This small molecule binds to this protein.
Small molecule (SMILES): O=C(CCC(=O)N1CCC[C@H]1C(=O)O)[C@@H]1CCCN1

Binding-site contacts:
Ligand atom CAF contacts residue TYR379 of chain 1.A at 3.5 Å (hydrophobic).
Ligand atom CA contacts residue ZN1 of chain 1.D at 3.2 Å.
Ligand atom C contacts residue TYR384 of chain 1.A at 3.6 Å (hydrophobic).
Ligand atom CAN contacts residue GLY269 of chain 1.A at 3.6 Å.
Ligand atom OAC contacts residue GLY269 of chain 1.A at 2.9 Å (h-bond).
Ligand atom OAA contacts residue LYS566 of chain 1.A at 3.7 Å.
Ligand atom OAD contacts residue GLY269 of chain 1.A at 3.2 Å (h-bond).
Ligand atom CG contacts residue N0Y1 of chain 1.E at 3.6 Å.
Ligand atom CD contacts residue TYR384 of chain 1.A at 3.6 Å (hydrophobic).
Ligand atom CAH contacts residue GLY270 of chain 1.A at 3.2 Å.
Ligand atom CG contacts residue TYR268 of chain 1.A at 3.5 Å (hydrophobic).
Ligand atom O contacts residue ZN1 of chain 1.D at 1.3 Å.
Ligand atom N contacts residue GLN137 of chain 1.A at 3.6 Å.
Ligand atom OAA contacts residue ARG564 of chain 1.A at 2.6 Å (salt-bridge).
Ligand atom O contacts residue TYR384 of chain 1.A at 3.4 Å.
Ligand atom OAC contacts residue GLY270 of chain 1.A at 3.5 Å (h-bond).
Ligand atom CAH contacts residue GLU297 of chain 1.A at 3.4 Å.
Ligand atom CA contacts residue GLU272 of chain 1.A at 3.3 Å.
Ligand atom O contacts residue HIS300 of chain 1.A at 3.1 Å (h-bond).
Ligand atom O contacts residue HIS296 of chain 1.A at 2.4 Å (h-bond).
Ligand atom CD contacts residue N0Y1 of chain 1.E at 3.1 Å.
Ligand atom C contacts residue GLU297 of chain 1.A at 3.6 Å.
Ligand atom CD contacts residue TYR379 of chain 1.A at 3.7 Å (hydrophobic).
Ligand atom OAD contacts residue LYS566 of chain 1.A at 3.3 Å.
Ligand atom CG contacts residue TYR379 of chain 1.A at 3.2 Å (hydrophobic).
Ligand atom CAL contacts residue TYR379 of chain 1.A at 3.0 Å (hydrophobic).
Ligand atom CA contacts residue TYR384 of chain 1.A at 3.6 Å (hydrophobic).
Ligand atom C contacts residue GLU272 of chain 1.A at 3.8 Å.
Ligand atom O contacts residue GLU319 of chain 1.A at 2.8 Å (salt-bridge).
Ligand atom CAH contacts residue ZN1 of chain 1.D at 3.7 Å.
Ligand atom CAL contacts residue TYR384 of chain 1.A at 3.4 Å (hydrophobic).
Ligand atom N contacts residue GLU272 of chain 1.A at 3.7 Å.
Ligand atom C contacts residue ZN1 of chain 1.D at 2.5 Å.
Ligand atom NAS contacts residue TYR379 of chain 1.A at 3.4 Å (h-bond).
Ligand atom N contacts residue GLU319 of chain 1.A at 3.2 Å (salt-bridge).
Ligand atom OAD contacts residue ARG564 of chain 1.A at 3.1 Å (salt-bridge).
Ligand atom C contacts residue HIS296 of chain 1.A at 3.5 Å.
Ligand atom CAN contacts residue ARG564 of chain 1.A at 3.6 Å.
Ligand atom CB contacts residue GLY270 of chain 1.A at 3.4 Å.
Ligand atom N contacts residue TYR384 of chain 1.A at 3.6 Å.

Sequence of chain 1.A:
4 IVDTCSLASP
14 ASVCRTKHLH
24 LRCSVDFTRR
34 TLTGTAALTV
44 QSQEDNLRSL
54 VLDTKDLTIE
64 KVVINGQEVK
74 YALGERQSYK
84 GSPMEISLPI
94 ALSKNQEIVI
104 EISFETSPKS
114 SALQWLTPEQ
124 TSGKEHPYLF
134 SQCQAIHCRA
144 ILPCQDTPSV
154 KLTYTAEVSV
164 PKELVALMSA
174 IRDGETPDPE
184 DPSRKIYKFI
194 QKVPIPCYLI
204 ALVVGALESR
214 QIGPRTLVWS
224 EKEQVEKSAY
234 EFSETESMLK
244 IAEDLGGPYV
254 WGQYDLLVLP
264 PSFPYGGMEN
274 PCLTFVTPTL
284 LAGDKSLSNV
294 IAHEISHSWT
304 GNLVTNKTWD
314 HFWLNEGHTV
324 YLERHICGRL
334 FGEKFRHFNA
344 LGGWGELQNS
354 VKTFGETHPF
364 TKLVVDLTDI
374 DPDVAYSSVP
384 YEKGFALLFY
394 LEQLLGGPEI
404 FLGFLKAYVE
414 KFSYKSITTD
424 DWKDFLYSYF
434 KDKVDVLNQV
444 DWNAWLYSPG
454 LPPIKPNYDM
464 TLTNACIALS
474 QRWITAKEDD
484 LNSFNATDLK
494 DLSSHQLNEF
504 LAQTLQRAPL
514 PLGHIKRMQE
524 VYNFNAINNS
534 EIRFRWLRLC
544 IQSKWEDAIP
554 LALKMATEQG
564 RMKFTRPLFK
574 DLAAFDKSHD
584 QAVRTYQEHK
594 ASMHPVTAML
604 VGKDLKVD